This protein binds this small molecule.
Small molecule (SMILES): CC(=O)N[C@@H]1[C@@H](O)[C@H](O[C@@H]2O[C@H](CO)[C@H](O)[C@H](O[C@]3(C(=O)O)C[C@H](O)[C@@H](NC(C)=O)[C@H]([C@H](O)[C@H](O)CO)O3)[C@H]2O)[C@@H](CO)O[C@H]1O

Binding-site contacts:
Ligand atom C9 contacts residue GLU185 of chain 3.C at 3.1 Å.
Ligand atom O9 contacts residue GLY223 of chain 3.C at 4.0 Å.
Ligand atom O7 contacts residue GLU185 of chain 3.C at 3.0 Å (salt-bridge).
Ligand atom C4 contacts residue GLU185 of chain 3.C at 3.8 Å.
Ligand atom C6 contacts residue GLU185 of chain 3.C at 3.1 Å.
Ligand atom C1 contacts residue THR130 of chain 3.C at 3.7 Å.
Ligand atom O10 contacts residue LEU189 of chain 3.C at 2.9 Å.
Ligand atom N5 contacts residue TRP146 of chain 3.C at 3.7 Å.
Ligand atom C4 contacts residue ALA129 of chain 3.C at 3.6 Å (hydrophobic).
Ligand atom O1A contacts residue THR130 of chain 3.C at 3.2 Å.
Ligand atom O4 contacts residue GLN221 of chain 3.C at 3.2 Å (h-bond).
Ligand atom C9 contacts residue HIS178 of chain 3.C at 3.1 Å.
Ligand atom O9 contacts residue GLU185 of chain 3.C at 3.2 Å (salt-bridge).
Ligand atom N5 contacts residue ALA129 of chain 3.C at 3.3 Å (h-bond).
Ligand atom O8 contacts residue TRP146 of chain 3.C at 3.9 Å.
Ligand atom O1B contacts residue GLN221 of chain 3.C at 2.9 Å (h-bond).
Ligand atom C1 contacts residue SER131 of chain 3.C at 3.9 Å.
Ligand atom C7 contacts residue GLU185 of chain 3.C at 3.5 Å.
Ligand atom C9 contacts residue TYR92 of chain 3.C at 3.6 Å (hydrophobic).
Ligand atom C9 contacts residue LEU189 of chain 3.C at 3.7 Å (hydrophobic).
Ligand atom C11 contacts residue ALA129 of chain 3.C at 3.5 Å (hydrophobic).
Ligand atom O9 contacts residue SER181 of chain 3.C at 3.8 Å.
Ligand atom O1A contacts residue SER131 of chain 3.C at 2.9 Å (h-bond).
Ligand atom O8 contacts residue GLN221 of chain 3.C at 3.6 Å.
Ligand atom O3 contacts residue GLN221 of chain 3.C at 3.6 Å.
Ligand atom O9 contacts residue SER180 of chain 3.C at 4.0 Å.
Ligand atom C10 contacts residue ALA129 of chain 3.C at 3.8 Å (hydrophobic).
Ligand atom O9 contacts residue HIS178 of chain 3.C at 3.0 Å (h-bond).
Ligand atom O1B contacts residue THR130 of chain 3.C at 3.0 Å (h-bond).
Ligand atom C8 contacts residue TYR92 of chain 3.C at 3.9 Å (hydrophobic).
Ligand atom C1 contacts residue GLN221 of chain 3.C at 3.6 Å.
Ligand atom O6 contacts residue GLN221 of chain 3.C at 3.9 Å.
Ligand atom C5 contacts residue GLU185 of chain 3.C at 3.9 Å.
Ligand atom C8 contacts residue GLU185 of chain 3.C at 2.9 Å.
Ligand atom O9 contacts residue TYR92 of chain 3.C at 3.2 Å (h-bond).
Ligand atom C2 contacts residue GLN221 of chain 3.C at 3.9 Å.
Ligand atom O4 contacts residue ALA129 of chain 3.C at 4.0 Å.
Ligand atom O8 contacts residue TYR92 of chain 3.C at 2.9 Å (h-bond).
Ligand atom C7 contacts residue TRP146 of chain 3.C at 4.0 Å (hydrophobic).
Ligand atom O4 contacts residue GLU185 of chain 3.C at 3.9 Å.

Sequence of chain 3.C:
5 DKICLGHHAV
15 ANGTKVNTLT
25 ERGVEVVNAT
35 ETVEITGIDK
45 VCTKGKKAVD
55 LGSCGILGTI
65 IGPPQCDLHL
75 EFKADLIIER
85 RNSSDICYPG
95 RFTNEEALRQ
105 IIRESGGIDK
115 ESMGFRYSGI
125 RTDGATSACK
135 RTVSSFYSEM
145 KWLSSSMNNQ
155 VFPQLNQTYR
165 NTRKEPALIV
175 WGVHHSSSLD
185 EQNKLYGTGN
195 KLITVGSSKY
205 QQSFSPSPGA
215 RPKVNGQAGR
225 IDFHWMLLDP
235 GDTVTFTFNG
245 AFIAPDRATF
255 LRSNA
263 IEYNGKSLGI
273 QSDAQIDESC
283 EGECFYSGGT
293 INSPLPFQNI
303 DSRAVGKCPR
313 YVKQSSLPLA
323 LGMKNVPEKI